The small molecule below binds the protein below.
Small molecule (SMILES): Nc1nc2ccc(CNc3ccc(C(=O)NCCCC(=O)O)cc3)cc2c(=O)[nH]1

Sequence of chain 1.A:
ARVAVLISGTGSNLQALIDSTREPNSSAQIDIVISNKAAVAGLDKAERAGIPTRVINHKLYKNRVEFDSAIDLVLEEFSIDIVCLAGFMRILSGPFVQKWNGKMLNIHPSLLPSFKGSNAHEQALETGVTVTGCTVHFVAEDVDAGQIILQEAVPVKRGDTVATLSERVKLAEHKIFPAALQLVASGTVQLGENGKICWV

Binding-site contacts:
Ligand atom C7 contacts residue ARG90 of chain 1.A at 3.6 Å.
Ligand atom OA4 contacts residue ASP144 of chain 1.A at 2.7 Å (salt-bridge).
Ligand atom NA2 contacts residue VAL97 of chain 1.A at 3.1 Å.
Ligand atom C8 contacts residue ARG90 of chain 1.A at 3.4 Å.
Ligand atom N3 contacts residue ALA140 of chain 1.A at 2.6 Å (h-bond).
Ligand atom C16 contacts residue VAL143 of chain 1.A at 3.6 Å (hydrophobic).
Ligand atom NA2 contacts residue GLU141 of chain 1.A at 2.9 Å (salt-bridge).
Ligand atom C4 contacts residue ASP144 of chain 1.A at 3.7 Å.
Ligand atom C8 contacts residue ILE91 of chain 1.A at 3.4 Å (hydrophobic).
Ligand atom C2 contacts residue ALA140 of chain 1.A at 3.2 Å (hydrophobic).
Ligand atom OE1 contacts residue ARG90 of chain 1.A at 3.1 Å (salt-bridge).
Ligand atom C2 contacts residue GLU141 of chain 1.A at 3.7 Å.
Ligand atom OA4 contacts residue VAL143 of chain 1.A at 3.2 Å.
Ligand atom C8 contacts residue LEU92 of chain 1.A at 3.4 Å (hydrophobic).
Ligand atom N3 contacts residue VAL139 of chain 1.A at 3.4 Å.
Ligand atom N10 contacts residue ASP144 of chain 1.A at 3.9 Å.
Ligand atom C9 contacts residue PHE88 of chain 1.A at 3.9 Å (hydrophobic).
Ligand atom C8A contacts residue LEU92 of chain 1.A at 3.9 Å (hydrophobic).
Ligand atom CD contacts residue ILE91 of chain 1.A at 3.9 Å (hydrophobic).
Ligand atom C2 contacts residue VAL97 of chain 1.A at 3.9 Å (hydrophobic).
Ligand atom NA2 contacts residue ALA140 of chain 1.A at 3.0 Å (h-bond).
Ligand atom N1 contacts residue ILE91 of chain 1.A at 3.7 Å.
Ligand atom C4 contacts residue VAL143 of chain 1.A at 3.5 Å (hydrophobic).
Ligand atom NA2 contacts residue LEU92 of chain 1.A at 3.5 Å (h-bond).
Ligand atom CD contacts residue ARG90 of chain 1.A at 3.2 Å.
Ligand atom OE2 contacts residue ARG90 of chain 1.A at 3.7 Å.
Ligand atom C2 contacts residue VAL139 of chain 1.A at 3.7 Å (hydrophobic).
Ligand atom N1 contacts residue LEU92 of chain 1.A at 3.3 Å (h-bond).
Ligand atom OE2 contacts residue ILE91 of chain 1.A at 3.9 Å.
Ligand atom C5 contacts residue ASP144 of chain 1.A at 3.9 Å.
Ligand atom N3 contacts residue GLU141 of chain 1.A at 3.8 Å.
Ligand atom OE1 contacts residue ILE91 of chain 1.A at 3.0 Å (h-bond).
Ligand atom C9 contacts residue ASN106 of chain 1.A at 3.7 Å.
Ligand atom C4 contacts residue VAL139 of chain 1.A at 3.6 Å (hydrophobic).
Ligand atom C12 contacts residue PHE88 of chain 1.A at 3.5 Å (hydrophobic).
Ligand atom OA4 contacts residue ALA140 of chain 1.A at 3.9 Å.
Ligand atom C4A contacts residue VAL139 of chain 1.A at 4.0 Å (hydrophobic).
Ligand atom C4 contacts residue ALA140 of chain 1.A at 3.7 Å (hydrophobic).
Ligand atom CG contacts residue ARG90 of chain 1.A at 3.5 Å.
Ligand atom N3 contacts residue VAL143 of chain 1.A at 3.7 Å.